Binding-site contacts:
Ligand atom C27 contacts residue ARG88 of chain 2.B at 3.5 Å.
Ligand atom S23 contacts residue ARG52 of chain 2.B at 3.7 Å.
Ligand atom C8 contacts residue LEU61 of chain 2.B at 3.9 Å (hydrophobic).
Ligand atom C29 contacts residue PHE46 of chain 2.B at 3.4 Å (hydrophobic).
Ligand atom C14 contacts residue VAL75 of chain 2.B at 3.4 Å (hydrophobic).
Ligand atom C14 contacts residue LEU79 of chain 2.B at 3.7 Å (hydrophobic).
Ligand atom C19 contacts residue PHE95 of chain 2.B at 3.9 Å (hydrophobic).
Ligand atom C4 contacts residue PHE72 of chain 2.B at 3.7 Å (hydrophobic).
Ligand atom N15 contacts residue PHE95 of chain 2.B at 3.5 Å.
Ligand atom F4 contacts residue PHE72 of chain 2.B at 3.3 Å.
Ligand atom C9 contacts residue LEU79 of chain 2.B at 3.8 Å (hydrophobic).
Ligand atom C15 contacts residue PHE95 of chain 2.B at 3.6 Å (hydrophobic).
Ligand atom C4 contacts residue GLY96 of chain 2.B at 3.8 Å.
Ligand atom C18 contacts residue GLN60 of chain 2.B at 3.5 Å.
Ligand atom C3 contacts residue PHE92 of chain 2.B at 3.4 Å (hydrophobic).
Ligand atom C2 contacts residue PHE95 of chain 2.B at 3.6 Å (hydrophobic).
Ligand atom BR contacts residue GLY87 of chain 2.B at 3.9 Å.
Ligand atom C9 contacts residue LEU61 of chain 2.B at 3.9 Å (hydrophobic).
Ligand atom O19 contacts residue ALA53 of chain 2.B at 3.5 Å.
Ligand atom F2 contacts residue PHE92 of chain 2.B at 3.2 Å.
Ligand atom C30 contacts residue TYR50 of chain 2.B at 3.5 Å (hydrophobic).
Ligand atom C3 contacts residue GLY96 of chain 2.B at 3.7 Å.
Ligand atom C30 contacts residue PHE46 of chain 2.B at 3.5 Å (hydrophobic).
Ligand atom F2 contacts residue PHE95 of chain 2.B at 3.5 Å.
Ligand atom C13 contacts residue GLU78 of chain 2.B at 3.9 Å.
Ligand atom C13 contacts residue LEU79 of chain 2.B at 3.8 Å (hydrophobic).
Ligand atom C24 contacts residue ALA53 of chain 2.B at 3.9 Å (hydrophobic).
Ligand atom F4 contacts residue GLY96 of chain 2.B at 3.5 Å.
Ligand atom C10 contacts residue PHE95 of chain 2.B at 3.7 Å (hydrophobic).
Ligand atom C25 contacts residue PHE46 of chain 2.B at 3.7 Å (hydrophobic).
Ligand atom C29 contacts residue TYR50 of chain 2.B at 3.6 Å (hydrophobic).
Ligand atom F2 contacts residue LEU79 of chain 2.B at 3.2 Å.
Ligand atom F4 contacts residue MET119 of chain 2.B at 3.3 Å.
Ligand atom O15 contacts residue PHE95 of chain 2.B at 3.9 Å.
Ligand atom C28 contacts residue PHE46 of chain 2.B at 3.8 Å (hydrophobic).
Ligand atom C2 contacts residue PHE92 of chain 2.B at 3.8 Å (hydrophobic).
Ligand atom BR contacts residue ARG88 of chain 2.B at 3.6 Å.
Ligand atom C5 contacts residue PHE72 of chain 2.B at 3.8 Å (hydrophobic).
Ligand atom C1 contacts residue PHE95 of chain 2.B at 3.8 Å (hydrophobic).
Ligand atom O1 contacts residue ARG52 of chain 2.B at 3.5 Å (salt-bridge).

The protein below binds the small molecule below.
Small molecule (SMILES): CCCN(C(=O)N[C@@H](CSCc1ccc(Br)cc1)C(=O)O)C(=O)c1cccc(C#Cc2ccc(F)cc2F)c1

Sequence of chain 2.B:
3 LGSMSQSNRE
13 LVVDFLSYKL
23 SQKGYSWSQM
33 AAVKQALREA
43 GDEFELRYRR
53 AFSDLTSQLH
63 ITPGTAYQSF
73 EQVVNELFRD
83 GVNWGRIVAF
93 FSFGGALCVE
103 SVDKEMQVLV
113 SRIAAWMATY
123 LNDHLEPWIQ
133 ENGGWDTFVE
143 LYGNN